Sequence of chain 1.B:
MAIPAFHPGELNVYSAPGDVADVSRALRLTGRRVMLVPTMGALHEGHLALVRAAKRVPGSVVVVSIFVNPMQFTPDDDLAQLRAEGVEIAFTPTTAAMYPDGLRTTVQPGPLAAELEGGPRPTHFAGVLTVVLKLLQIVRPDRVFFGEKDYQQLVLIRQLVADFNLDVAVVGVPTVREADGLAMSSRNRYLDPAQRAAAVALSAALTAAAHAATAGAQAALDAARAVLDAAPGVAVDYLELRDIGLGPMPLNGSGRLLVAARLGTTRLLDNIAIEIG

Binding-site contacts:
Ligand atom CAI contacts residue GLN72 of chain 1.B at 3.5 Å.
Ligand atom CAA contacts residue VAL184 of chain 1.B at 3.3 Å (hydrophobic).
Ligand atom CAI contacts residue GLN164 of chain 1.B at 3.2 Å.
Ligand atom OAP contacts residue VAL187 of chain 1.B at 3.3 Å (h-bond).
Ligand atom OXT contacts residue SER197 of chain 1.B at 3.8 Å.
Ligand atom OXT contacts residue SER196 of chain 1.B at 3.7 Å.
Ligand atom CAA contacts residue GLY158 of chain 1.B at 3.5 Å.
Ligand atom CAK contacts residue GLY46 of chain 1.B at 3.7 Å.
Ligand atom CAF contacts residue GLN72 of chain 1.B at 3.3 Å.
Ligand atom CAE contacts residue VAL142 of chain 1.B at 3.8 Å (hydrophobic).
Ligand atom CAL contacts residue MET40 of chain 1.B at 3.3 Å (hydrophobic).
Ligand atom CAA contacts residue PRO185 of chain 1.B at 3.2 Å (hydrophobic).
Ligand atom CAG contacts residue MET195 of chain 1.B at 3.8 Å (hydrophobic).
Ligand atom O contacts residue HIS44 of chain 1.B at 2.6 Å (h-bond).
Ligand atom OAR contacts residue GLN164 of chain 1.B at 3.9 Å.
Ligand atom CAE contacts residue GLN72 of chain 1.B at 3.2 Å.
Ligand atom CAL contacts residue PRO38 of chain 1.B at 3.5 Å (hydrophobic).
Ligand atom OAQ contacts residue HIS47 of chain 1.B at 2.8 Å (h-bond).
Ligand atom CAH contacts residue GLN72 of chain 1.B at 3.8 Å.
Ligand atom CAF contacts residue VAL139 of chain 1.B at 3.7 Å (hydrophobic).
Ligand atom CAN contacts residue MET40 of chain 1.B at 3.6 Å (hydrophobic).
Ligand atom CAW contacts residue HIS47 of chain 1.B at 3.7 Å.
Ligand atom O contacts residue SER197 of chain 1.B at 3.7 Å.
Ligand atom CAE contacts residue VAL143 of chain 1.B at 3.9 Å (hydrophobic).
Ligand atom CAX contacts residue MET40 of chain 1.B at 3.9 Å (hydrophobic).
Ligand atom OAP contacts residue GLY46 of chain 1.B at 3.6 Å.
Ligand atom CAA contacts residue VAL187 of chain 1.B at 3.7 Å (hydrophobic).
Ligand atom CAJ contacts residue MET195 of chain 1.B at 3.0 Å (hydrophobic).
Ligand atom CAA contacts residue THR186 of chain 1.B at 3.6 Å.
Ligand atom C contacts residue HIS44 of chain 1.B at 3.6 Å.
Ligand atom O contacts residue HIS47 of chain 1.B at 3.8 Å.
Ligand atom CAJ contacts residue HIS44 of chain 1.B at 3.8 Å.
Ligand atom CAN contacts residue HIS47 of chain 1.B at 3.5 Å.
Ligand atom CAM contacts residue HIS47 of chain 1.B at 3.9 Å.
Ligand atom CAU contacts residue GLY46 of chain 1.B at 3.6 Å.
Ligand atom CAN contacts residue THR39 of chain 1.B at 3.9 Å.
Ligand atom CAL contacts residue THR39 of chain 1.B at 3.2 Å.
Ligand atom CAZ contacts residue GLN164 of chain 1.B at 3.7 Å.
Ligand atom CAT contacts residue HIS47 of chain 1.B at 3.5 Å.
Ligand atom CBA contacts residue HIS44 of chain 1.B at 3.8 Å.

The small molecule below binds the protein below.
Small molecule (SMILES): COc1ccc2c(c1)cc(C(=O)OCc1cc3ccccc3o1)n2CC(=O)O